The protein below binds the small molecule below.
Small molecule (SMILES): CC(C)NC(=O)n1nc(N)nc1Nc1ccc(Cl)cc1

Sequence of chain 1.A:
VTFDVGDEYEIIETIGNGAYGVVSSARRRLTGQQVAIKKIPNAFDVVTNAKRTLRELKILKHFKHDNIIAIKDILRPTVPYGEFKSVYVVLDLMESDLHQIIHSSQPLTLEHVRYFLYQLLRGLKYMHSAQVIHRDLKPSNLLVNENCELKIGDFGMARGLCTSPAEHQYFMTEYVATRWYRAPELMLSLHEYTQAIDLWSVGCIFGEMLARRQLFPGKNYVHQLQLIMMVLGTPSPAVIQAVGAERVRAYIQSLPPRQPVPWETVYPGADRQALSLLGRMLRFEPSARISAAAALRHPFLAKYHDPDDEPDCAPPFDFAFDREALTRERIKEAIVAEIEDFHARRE

Binding-site contacts:
Ligand atom O contacts residue LYS38 of chain 1.A at 3.5 Å.
Ligand atom C3 contacts residue LYS38 of chain 1.A at 3.9 Å.
Ligand atom C9 contacts residue GLU56 of chain 1.A at 3.6 Å.
Ligand atom C2 contacts residue TYR20 of chain 1.A at 4.1 Å (hydrophobic).
Ligand atom C4 contacts residue ILE40 of chain 1.A at 3.8 Å (hydrophobic).
Ligand atom C10 contacts residue GLU56 of chain 1.A at 3.8 Å.
Ligand atom N4 contacts residue ILE40 of chain 1.A at 3.9 Å.
Ligand atom C8 contacts residue ILE40 of chain 1.A at 4.0 Å (hydrophobic).
Ligand atom C3 contacts residue ARG52 of chain 1.A at 4.1 Å.
Ligand atom C4 contacts residue ARG52 of chain 1.A at 3.8 Å.
Ligand atom CL contacts residue ILE71 of chain 1.A at 3.5 Å.
Ligand atom N4 contacts residue THR53 of chain 1.A at 2.8 Å (h-bond).
Ligand atom N4 contacts residue ASN49 of chain 1.A at 2.9 Å (h-bond).
Ligand atom C11 contacts residue TYR20 of chain 1.A at 3.6 Å (hydrophobic).
Ligand atom N2 contacts residue ARG52 of chain 1.A at 3.4 Å.
Ligand atom N5 contacts residue ILE40 of chain 1.A at 3.9 Å.
Ligand atom CL contacts residue VAL89 of chain 1.A at 3.6 Å.
Ligand atom N3 contacts residue ARG52 of chain 1.A at 3.8 Å.
Ligand atom C1 contacts residue TYR20 of chain 1.A at 3.5 Å (hydrophobic).
Ligand atom N2 contacts residue THR53 of chain 1.A at 3.5 Å (h-bond).
Ligand atom C11 contacts residue GLU56 of chain 1.A at 4.1 Å.
Ligand atom N3 contacts residue ASN49 of chain 1.A at 4.0 Å.
Ligand atom CL contacts residue LEU57 of chain 1.A at 3.5 Å.
Ligand atom O contacts residue TYR20 of chain 1.A at 3.2 Å.
Ligand atom N1 contacts residue ARG52 of chain 1.A at 3.9 Å.
Ligand atom C7 contacts residue GLU56 of chain 1.A at 3.9 Å.
Ligand atom C5 contacts residue THR53 of chain 1.A at 3.5 Å.
Ligand atom N4 contacts residue ARG52 of chain 1.A at 3.5 Å.
Ligand atom C contacts residue ALA19 of chain 1.A at 3.8 Å (hydrophobic).
Ligand atom C8 contacts residue GLU56 of chain 1.A at 3.6 Å.
Ligand atom N2 contacts residue ILE40 of chain 1.A at 3.7 Å.
Ligand atom C7 contacts residue ILE40 of chain 1.A at 3.6 Å (hydrophobic).
Ligand atom C8 contacts residue THR53 of chain 1.A at 3.9 Å.
Ligand atom C5 contacts residue ILE40 of chain 1.A at 4.0 Å (hydrophobic).
Ligand atom CL contacts residue LEU60 of chain 1.A at 3.8 Å.
Ligand atom N5 contacts residue TYR20 of chain 1.A at 3.8 Å.
Ligand atom C9 contacts residue VAL89 of chain 1.A at 4.0 Å (hydrophobic).
Ligand atom C5 contacts residue ARG52 of chain 1.A at 3.3 Å.
Ligand atom C6 contacts residue ILE40 of chain 1.A at 3.8 Å (hydrophobic).
Ligand atom C5 contacts residue ASN49 of chain 1.A at 3.8 Å.